Sequence of chain 1.A:
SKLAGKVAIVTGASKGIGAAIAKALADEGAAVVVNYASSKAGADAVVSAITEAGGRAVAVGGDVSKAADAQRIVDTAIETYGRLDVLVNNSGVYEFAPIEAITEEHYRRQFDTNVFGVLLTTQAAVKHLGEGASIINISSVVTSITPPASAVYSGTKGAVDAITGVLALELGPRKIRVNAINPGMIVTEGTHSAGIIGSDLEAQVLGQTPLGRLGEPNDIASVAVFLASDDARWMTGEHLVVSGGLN

A protein and the small-molecule ligand that binds it are described below.
Small molecule (SMILES): O=C(O)CC[C@H](CO)C(=O)O

Binding-site contacts:
Ligand atom CD contacts residue VAL214 of chain 1.A at 4.2 Å (hydrophobic).
Ligand atom OXT contacts residue NAP1 of chain 1.I at 3.1 Å.
Ligand atom O contacts residue SER149 of chain 1.A at 2.6 Å (h-bond).
Ligand atom O01 contacts residue PHE105 of chain 1.A at 3.7 Å.
Ligand atom CD contacts residue MET194 of chain 1.A at 4.2 Å (hydrophobic).
Ligand atom O01 contacts residue ILE205 of chain 1.A at 3.4 Å.
Ligand atom OE2 contacts residue ILE154 of chain 1.A at 4.3 Å.
Ligand atom C contacts residue TYR162 of chain 1.A at 3.3 Å (hydrophobic).
Ligand atom OXT contacts residue TYR162 of chain 1.A at 2.4 Å (h-bond).
Ligand atom CG contacts residue GLY193 of chain 1.A at 4.2 Å.
Ligand atom O contacts residue VAL151 of chain 1.A at 3.5 Å.
Ligand atom C02 contacts residue TYR103 of chain 1.A at 4.0 Å (hydrophobic).
Ligand atom CB contacts residue VAL151 of chain 1.A at 4.4 Å (hydrophobic).
Ligand atom C02 contacts residue ILE205 of chain 1.A at 3.6 Å (hydrophobic).
Ligand atom CG contacts residue NAP1 of chain 1.I at 4.4 Å.
Ligand atom OE2 contacts residue VAL151 of chain 1.A at 4.1 Å.
Ligand atom OE1 contacts residue ILE154 of chain 1.A at 3.8 Å.
Ligand atom O01 contacts residue TYR162 of chain 1.A at 4.2 Å.
Ligand atom CG contacts residue MET194 of chain 1.A at 3.8 Å (hydrophobic).
Ligand atom OE2 contacts residue LEU210 of chain 1.A at 4.0 Å.
Ligand atom OE2 contacts residue PRO156 of chain 1.A at 4.2 Å.
Ligand atom CD contacts residue VAL151 of chain 1.A at 4.4 Å (hydrophobic).
Ligand atom O01 contacts residue TYR103 of chain 1.A at 3.8 Å.
Ligand atom O contacts residue TYR162 of chain 1.A at 3.3 Å.
Ligand atom OE1 contacts residue GLY193 of chain 1.A at 4.3 Å.
Ligand atom OXT contacts residue TYR103 of chain 1.A at 3.8 Å.
Ligand atom OXT contacts residue SER149 of chain 1.A at 4.1 Å.
Ligand atom OE2 contacts residue VAL214 of chain 1.A at 4.1 Å.
Ligand atom C contacts residue NAP1 of chain 1.I at 3.1 Å.
Ligand atom CD contacts residue VAL150 of chain 1.A at 4.3 Å (hydrophobic).
Ligand atom OE1 contacts residue VAL214 of chain 1.A at 3.7 Å.
Ligand atom OE1 contacts residue VAL150 of chain 1.A at 3.6 Å.
Ligand atom CD contacts residue ILE154 of chain 1.A at 4.4 Å (hydrophobic).
Ligand atom C02 contacts residue NAP1 of chain 1.I at 4.1 Å.
Ligand atom OE1 contacts residue MET194 of chain 1.A at 3.7 Å.
Ligand atom O contacts residue NAP1 of chain 1.I at 3.3 Å.
Ligand atom C02 contacts residue THR200 of chain 1.A at 4.1 Å.
Ligand atom OE2 contacts residue MET194 of chain 1.A at 4.2 Å.
Ligand atom C contacts residue SER149 of chain 1.A at 3.7 Å.
Ligand atom CA contacts residue NAP1 of chain 1.I at 3.5 Å.